This small molecule binds to this protein.
Small molecule (SMILES): CC(C)C=O

Binding-site contacts:
Ligand atom C01 contacts residue LYS163 of chain 1.C at 3.6 Å.
Ligand atom C contacts residue GLU460 of chain 1.C at 3.5 Å.
Ligand atom C01 contacts residue ILE160 of chain 1.C at 4.2 Å (hydrophobic).
Ligand atom C01 contacts residue GLU443 of chain 1.C at 3.9 Å.
Ligand atom C02 contacts residue NAP1 of chain 1.M at 3.5 Å.
Ligand atom C03 contacts residue PHE449 of chain 1.C at 3.8 Å (hydrophobic).
Ligand atom C03 contacts residue LYS163 of chain 1.C at 3.8 Å.
Ligand atom O contacts residue THR230 of chain 1.C at 3.0 Å (h-bond).
Ligand atom C02 contacts residue ILE160 of chain 1.C at 3.5 Å (hydrophobic).
Ligand atom O contacts residue NAP1 of chain 1.M at 2.9 Å (h-bond).
Ligand atom C contacts residue LYS163 of chain 1.C at 3.1 Å.
Ligand atom C03 contacts residue NAP1 of chain 1.M at 3.8 Å.
Ligand atom C01 contacts residue PHE449 of chain 1.C at 4.2 Å (hydrophobic).
Ligand atom O contacts residue GLU460 of chain 1.C at 3.5 Å (salt-bridge).
Ligand atom C03 contacts residue ILE160 of chain 1.C at 4.2 Å (hydrophobic).
Ligand atom C contacts residue PHE449 of chain 1.C at 3.5 Å (hydrophobic).
Ligand atom C01 contacts residue NAP1 of chain 1.M at 4.0 Å.
Ligand atom C02 contacts residue GLU460 of chain 1.C at 4.1 Å.
Ligand atom C contacts residue GLU253 of chain 1.C at 4.0 Å.
Ligand atom C contacts residue NAP1 of chain 1.M at 4.2 Å.
Ligand atom C02 contacts residue THR230 of chain 1.C at 3.8 Å.
Ligand atom O contacts residue ILE160 of chain 1.C at 4.3 Å.
Ligand atom O contacts residue LYS164 of chain 1.C at 4.5 Å.
Ligand atom C contacts residue GLU443 of chain 1.C at 4.3 Å.
Ligand atom C01 contacts residue GLU460 of chain 1.C at 4.2 Å.
Ligand atom O contacts residue GLU253 of chain 1.C at 3.4 Å.
Ligand atom C03 contacts residue GLU443 of chain 1.C at 3.1 Å.

Sequence of chain 1.C:
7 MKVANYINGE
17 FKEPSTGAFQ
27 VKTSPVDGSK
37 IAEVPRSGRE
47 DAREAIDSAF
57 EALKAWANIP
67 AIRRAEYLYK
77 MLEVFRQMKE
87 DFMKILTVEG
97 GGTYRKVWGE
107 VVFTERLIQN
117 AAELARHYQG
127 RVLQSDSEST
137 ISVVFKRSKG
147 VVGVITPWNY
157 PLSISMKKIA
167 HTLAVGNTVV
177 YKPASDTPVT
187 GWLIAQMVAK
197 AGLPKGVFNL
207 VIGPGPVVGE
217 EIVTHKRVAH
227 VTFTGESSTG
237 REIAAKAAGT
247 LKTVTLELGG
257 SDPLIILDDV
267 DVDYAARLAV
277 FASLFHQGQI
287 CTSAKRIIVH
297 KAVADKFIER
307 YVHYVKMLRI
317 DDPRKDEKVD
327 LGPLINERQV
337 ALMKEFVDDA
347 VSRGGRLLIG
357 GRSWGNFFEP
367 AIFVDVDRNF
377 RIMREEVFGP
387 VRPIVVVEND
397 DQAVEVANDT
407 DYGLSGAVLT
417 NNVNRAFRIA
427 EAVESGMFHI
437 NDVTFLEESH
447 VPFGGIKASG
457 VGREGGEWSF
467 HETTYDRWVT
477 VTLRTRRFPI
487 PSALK